Sequence of chain 1.C:
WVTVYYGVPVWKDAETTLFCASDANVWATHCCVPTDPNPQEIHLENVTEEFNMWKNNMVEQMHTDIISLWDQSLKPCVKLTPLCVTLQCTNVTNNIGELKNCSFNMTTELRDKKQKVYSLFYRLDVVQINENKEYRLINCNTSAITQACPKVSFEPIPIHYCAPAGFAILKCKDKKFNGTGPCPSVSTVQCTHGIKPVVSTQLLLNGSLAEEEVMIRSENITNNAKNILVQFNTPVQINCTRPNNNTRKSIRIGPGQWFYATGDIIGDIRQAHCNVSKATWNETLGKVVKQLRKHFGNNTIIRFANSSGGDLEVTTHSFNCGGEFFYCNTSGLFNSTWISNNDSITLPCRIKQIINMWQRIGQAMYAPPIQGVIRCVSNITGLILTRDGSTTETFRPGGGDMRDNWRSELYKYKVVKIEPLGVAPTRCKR

This small molecule binds to this protein.
Small molecule (SMILES): CC(=O)N[C@@H]1[C@@H](O)[C@H](O)[C@@H](CO)O[C@H]1O

Binding-site contacts:
Ligand atom C7 contacts residue ASN416 of chain 1.C at 3.2 Å.
Ligand atom C3 contacts residue ASN416 of chain 1.C at 3.7 Å.
Ligand atom C7 contacts residue VAL414 of chain 1.C at 4.5 Å (hydrophobic).
Ligand atom O7 contacts residue ASN232 of chain 1.C at 3.6 Å.
Ligand atom O7 contacts residue ASN416 of chain 1.C at 3.2 Å (h-bond).
Ligand atom C8 contacts residue GLN263 of chain 1.C at 3.7 Å.
Ligand atom C8 contacts residue ASN416 of chain 1.C at 3.7 Å.
Ligand atom C8 contacts residue VAL414 of chain 1.C at 3.4 Å (hydrophobic).
Ligand atom C8 contacts residue SER415 of chain 1.C at 3.6 Å.
Ligand atom N2 contacts residue ASN416 of chain 1.C at 2.8 Å (h-bond).
Ligand atom C1 contacts residue ASN416 of chain 1.C at 1.4 Å.
Ligand atom N2 contacts residue GLN263 of chain 1.C at 4.4 Å.
Ligand atom C7 contacts residue SER415 of chain 1.C at 4.3 Å.
Ligand atom C5 contacts residue ASN416 of chain 1.C at 3.7 Å.
Ligand atom C4 contacts residue ASN416 of chain 1.C at 4.1 Å.
Ligand atom C2 contacts residue ASN416 of chain 1.C at 2.4 Å.
Ligand atom O5 contacts residue ASN416 of chain 1.C at 2.4 Å (h-bond).
Ligand atom C1 contacts residue PRO261 of chain 1.C at 4.3 Å (hydrophobic).